A small-molecule ligand and the protein it binds are described below.
Small molecule (SMILES): CC(C)[C@H](NC(=O)[C@@H](N)CCCN=C(N)N)C(=O)N[C@@H](CCCN=C(N)N)C(=O)N[C@]1(CCCCN)CC1=O

Sequence of chain 1.K:
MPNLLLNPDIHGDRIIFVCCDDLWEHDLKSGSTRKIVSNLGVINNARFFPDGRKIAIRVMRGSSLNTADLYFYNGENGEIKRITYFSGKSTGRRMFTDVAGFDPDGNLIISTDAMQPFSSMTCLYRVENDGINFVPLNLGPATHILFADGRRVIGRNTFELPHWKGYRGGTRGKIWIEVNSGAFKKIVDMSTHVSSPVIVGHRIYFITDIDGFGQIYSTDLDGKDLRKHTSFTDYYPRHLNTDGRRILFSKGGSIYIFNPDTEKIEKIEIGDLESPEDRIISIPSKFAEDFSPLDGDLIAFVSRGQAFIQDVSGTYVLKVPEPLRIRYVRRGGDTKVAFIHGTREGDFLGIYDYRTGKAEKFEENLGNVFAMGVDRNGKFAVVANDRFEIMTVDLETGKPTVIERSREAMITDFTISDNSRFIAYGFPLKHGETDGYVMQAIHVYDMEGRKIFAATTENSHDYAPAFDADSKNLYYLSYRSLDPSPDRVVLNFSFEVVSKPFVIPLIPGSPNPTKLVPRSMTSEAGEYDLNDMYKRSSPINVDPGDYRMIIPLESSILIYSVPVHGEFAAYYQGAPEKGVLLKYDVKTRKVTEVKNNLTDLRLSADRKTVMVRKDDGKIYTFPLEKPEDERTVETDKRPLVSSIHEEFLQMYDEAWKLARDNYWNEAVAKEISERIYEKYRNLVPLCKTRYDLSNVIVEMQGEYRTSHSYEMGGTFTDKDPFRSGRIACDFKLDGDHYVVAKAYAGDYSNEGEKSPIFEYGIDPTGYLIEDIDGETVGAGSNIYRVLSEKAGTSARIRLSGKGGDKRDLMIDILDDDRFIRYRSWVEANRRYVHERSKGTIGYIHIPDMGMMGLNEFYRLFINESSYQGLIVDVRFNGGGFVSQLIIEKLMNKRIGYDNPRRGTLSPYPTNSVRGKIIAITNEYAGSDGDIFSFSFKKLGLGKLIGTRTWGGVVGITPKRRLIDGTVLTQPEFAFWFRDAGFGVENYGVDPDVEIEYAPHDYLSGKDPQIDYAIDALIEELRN

Sequence of chain 1.I:
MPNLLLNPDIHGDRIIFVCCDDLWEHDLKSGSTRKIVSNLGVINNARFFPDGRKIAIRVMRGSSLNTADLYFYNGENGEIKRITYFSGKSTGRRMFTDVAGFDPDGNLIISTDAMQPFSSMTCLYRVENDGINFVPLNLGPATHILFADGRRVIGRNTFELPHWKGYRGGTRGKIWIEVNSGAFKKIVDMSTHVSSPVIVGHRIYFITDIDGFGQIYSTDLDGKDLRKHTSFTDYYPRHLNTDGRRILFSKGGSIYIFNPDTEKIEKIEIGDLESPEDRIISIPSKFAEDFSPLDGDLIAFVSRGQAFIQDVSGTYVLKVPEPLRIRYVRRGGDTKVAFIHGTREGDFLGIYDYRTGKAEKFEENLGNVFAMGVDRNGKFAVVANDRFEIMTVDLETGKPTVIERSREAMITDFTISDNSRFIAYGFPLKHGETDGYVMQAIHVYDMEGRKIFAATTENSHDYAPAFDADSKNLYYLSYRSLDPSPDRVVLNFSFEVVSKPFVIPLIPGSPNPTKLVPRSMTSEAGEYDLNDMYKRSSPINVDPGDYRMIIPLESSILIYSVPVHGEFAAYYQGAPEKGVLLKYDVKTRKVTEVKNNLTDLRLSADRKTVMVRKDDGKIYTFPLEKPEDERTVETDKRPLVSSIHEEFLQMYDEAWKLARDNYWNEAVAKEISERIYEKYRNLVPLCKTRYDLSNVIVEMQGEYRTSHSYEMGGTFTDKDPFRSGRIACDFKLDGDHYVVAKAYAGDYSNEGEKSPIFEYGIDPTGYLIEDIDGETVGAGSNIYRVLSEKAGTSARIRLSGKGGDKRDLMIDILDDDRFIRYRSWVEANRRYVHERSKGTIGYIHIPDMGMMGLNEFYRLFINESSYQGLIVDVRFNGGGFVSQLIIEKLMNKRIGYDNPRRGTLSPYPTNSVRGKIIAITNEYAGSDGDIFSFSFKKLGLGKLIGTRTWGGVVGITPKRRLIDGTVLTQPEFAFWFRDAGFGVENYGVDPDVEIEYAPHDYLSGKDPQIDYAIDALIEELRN

Binding-site contacts:
Ligand atom CB contacts residue SER965 of chain 1.I at 3.6 Å.
Ligand atom NH2 contacts residue PHE531 of chain 1.K at 3.2 Å.
Ligand atom N contacts residue THR995 of chain 1.I at 3.6 Å.
Ligand atom C1 contacts residue HIS746 of chain 1.I at 1.6 Å.
Ligand atom O contacts residue PHE919 of chain 1.I at 3.2 Å.
Ligand atom CA contacts residue SER965 of chain 1.I at 3.2 Å.
Ligand atom CZ contacts residue TYR609 of chain 1.I at 3.4 Å (hydrophobic).
Ligand atom NH1 contacts residue GLU605 of chain 1.I at 3.2 Å (salt-bridge).
Ligand atom N contacts residue GLY918 of chain 1.I at 3.2 Å (h-bond).
Ligand atom NH1 contacts residue TYR609 of chain 1.I at 3.4 Å (h-bond).
Ligand atom CG1 contacts residue ASP936 of chain 1.K at 3.4 Å.
Ligand atom NZ contacts residue ASP936 of chain 1.K at 3.2 Å (salt-bridge).
Ligand atom C contacts residue THR995 of chain 1.I at 3.3 Å.
Ligand atom CB contacts residue ASP966 of chain 1.I at 3.3 Å.
Ligand atom O contacts residue ASP966 of chain 1.I at 3.1 Å (salt-bridge).
Ligand atom N contacts residue D101 of chain 1.Q at 1.5 Å.
Ligand atom CA contacts residue D101 of chain 1.Q at 2.6 Å.
Ligand atom NE contacts residue TYR609 of chain 1.I at 3.3 Å (h-bond).
Ligand atom C contacts residue SER965 of chain 1.I at 1.9 Å.
Ligand atom C contacts residue HIS746 of chain 1.I at 2.9 Å.
Ligand atom NE contacts residue PHE919 of chain 1.I at 3.6 Å.
Ligand atom O contacts residue GLY918 of chain 1.I at 2.9 Å (h-bond).
Ligand atom O contacts residue GLY918 of chain 1.I at 3.5 Å (h-bond).
Ligand atom NH2 contacts residue TYR609 of chain 1.I at 3.3 Å (h-bond).
Ligand atom O contacts residue GLY917 of chain 1.I at 3.1 Å.
Ligand atom CE contacts residue ILE969 of chain 1.I at 3.5 Å (hydrophobic).
Ligand atom C1 contacts residue GLY990 of chain 1.I at 3.3 Å.
Ligand atom CA contacts residue GLY918 of chain 1.I at 3.1 Å.
Ligand atom C contacts residue GLY918 of chain 1.I at 3.4 Å.
Ligand atom O contacts residue GLY993 of chain 1.I at 3.0 Å.
Ligand atom C contacts residue ASP966 of chain 1.I at 3.3 Å.
Ligand atom C1 contacts residue SER965 of chain 1.I at 1.6 Å.
Ligand atom CB contacts residue D101 of chain 1.Q at 3.0 Å.
Ligand atom N contacts residue ILE994 of chain 1.I at 3.7 Å.
Ligand atom O contacts residue THR995 of chain 1.I at 3.0 Å (h-bond).
Ligand atom CA contacts residue HIS746 of chain 1.I at 2.9 Å.
Ligand atom N contacts residue HIS746 of chain 1.I at 3.6 Å (h-bond).
Ligand atom CD contacts residue ILE969 of chain 1.I at 3.6 Å (hydrophobic).
Ligand atom O contacts residue SER965 of chain 1.I at 2.1 Å.
Ligand atom O contacts residue ILE994 of chain 1.I at 3.2 Å (h-bond).